Binding-site contacts:
Ligand atom OP3 contacts residue SER77 of chain 2.O at 4.4 Å.
Ligand atom N3 contacts residue SER17 of chain 2.A at 4.5 Å.
Ligand atom C6 contacts residue ARG125 of chain 2.O at 3.6 Å.
Ligand atom O5' contacts residue ARG131 of chain 2.O at 2.8 Å (salt-bridge).
Ligand atom C4 contacts residue SER17 of chain 2.A at 4.2 Å.
Ligand atom N3 contacts residue ASN16 of chain 2.A at 2.7 Å (h-bond).
Ligand atom N1 contacts residue ARG125 of chain 2.O at 3.8 Å.
Ligand atom C5' contacts residue ARG125 of chain 2.O at 4.2 Å.
Ligand atom O4 contacts residue THR21 of chain 2.A at 4.4 Å.
Ligand atom O4 contacts residue SER17 of chain 2.A at 3.3 Å.
Ligand atom OP2 contacts residue ILE23 of chain 2.A at 4.2 Å.
Ligand atom O4 contacts residue ASN16 of chain 2.A at 4.2 Å.
Ligand atom OP2 contacts residue SER77 of chain 2.O at 4.0 Å.
Ligand atom OP2 contacts residue ARG131 of chain 2.O at 3.7 Å.
Ligand atom O2 contacts residue ARG125 of chain 2.O at 4.1 Å.
Ligand atom C5' contacts residue ARG131 of chain 2.O at 3.3 Å.
Ligand atom P contacts residue ILE23 of chain 2.A at 4.3 Å.
Ligand atom C2' contacts residue ARG125 of chain 2.O at 3.7 Å.
Ligand atom O3' contacts residue ARG125 of chain 2.O at 4.0 Å.
Ligand atom P contacts residue ARG131 of chain 2.O at 3.5 Å.
Ligand atom N1 contacts residue ASN16 of chain 2.A at 4.4 Å.
Ligand atom OP1 contacts residue ARG125 of chain 2.O at 2.8 Å (salt-bridge).
Ligand atom C2 contacts residue ASN16 of chain 2.A at 3.0 Å.
Ligand atom O5' contacts residue ARG125 of chain 2.O at 3.0 Å (salt-bridge).
Ligand atom OP1 contacts residue ILE23 of chain 2.A at 3.8 Å.
Ligand atom C5' contacts residue MET76 of chain 2.O at 4.3 Å (hydrophobic).
Ligand atom OP3 contacts residue ARG125 of chain 2.O at 2.6 Å.
Ligand atom C4 contacts residue ASN16 of chain 2.A at 3.9 Å.
Ligand atom C4' contacts residue ARG125 of chain 2.O at 4.3 Å.
Ligand atom OP1 contacts residue ARG131 of chain 2.O at 3.4 Å (salt-bridge).
Ligand atom C2 contacts residue ARG125 of chain 2.O at 3.9 Å.
Ligand atom O2 contacts residue ASN16 of chain 2.A at 2.7 Å (h-bond).
Ligand atom C3' contacts residue ARG125 of chain 2.O at 3.3 Å.
Ligand atom OP3 contacts residue ILE23 of chain 2.A at 4.4 Å.
Ligand atom C4 contacts residue ARG125 of chain 2.O at 3.7 Å.
Ligand atom C5 contacts residue ARG125 of chain 2.O at 3.7 Å.
Ligand atom N3 contacts residue ARG125 of chain 2.O at 3.8 Å.
Ligand atom O4 contacts residue ARG125 of chain 2.O at 4.0 Å.
Ligand atom P contacts residue ARG125 of chain 2.O at 3.8 Å.
Ligand atom C1' contacts residue ARG125 of chain 2.O at 4.3 Å.

Sequence of chain 2.A:
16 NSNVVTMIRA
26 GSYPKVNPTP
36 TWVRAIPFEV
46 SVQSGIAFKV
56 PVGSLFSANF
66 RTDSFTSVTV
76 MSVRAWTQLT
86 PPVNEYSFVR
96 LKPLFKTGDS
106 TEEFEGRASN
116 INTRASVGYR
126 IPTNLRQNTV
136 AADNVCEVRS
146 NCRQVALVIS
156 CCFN

This small molecule binds to this protein.
Small molecule (SMILES): CO[P](=O)(O)O[C@H]1[C@@H](O)[C@H](n2ccc(=O)[nH]c2=O)O[C@@H]1COP(=O)(O)O

Sequence of chain 2.O:
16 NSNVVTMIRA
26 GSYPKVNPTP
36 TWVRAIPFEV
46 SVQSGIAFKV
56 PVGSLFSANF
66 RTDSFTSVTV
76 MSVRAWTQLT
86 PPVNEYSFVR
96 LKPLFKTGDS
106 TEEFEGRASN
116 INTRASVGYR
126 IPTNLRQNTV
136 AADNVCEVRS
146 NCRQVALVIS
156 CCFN